Sequence of chain 1.A:
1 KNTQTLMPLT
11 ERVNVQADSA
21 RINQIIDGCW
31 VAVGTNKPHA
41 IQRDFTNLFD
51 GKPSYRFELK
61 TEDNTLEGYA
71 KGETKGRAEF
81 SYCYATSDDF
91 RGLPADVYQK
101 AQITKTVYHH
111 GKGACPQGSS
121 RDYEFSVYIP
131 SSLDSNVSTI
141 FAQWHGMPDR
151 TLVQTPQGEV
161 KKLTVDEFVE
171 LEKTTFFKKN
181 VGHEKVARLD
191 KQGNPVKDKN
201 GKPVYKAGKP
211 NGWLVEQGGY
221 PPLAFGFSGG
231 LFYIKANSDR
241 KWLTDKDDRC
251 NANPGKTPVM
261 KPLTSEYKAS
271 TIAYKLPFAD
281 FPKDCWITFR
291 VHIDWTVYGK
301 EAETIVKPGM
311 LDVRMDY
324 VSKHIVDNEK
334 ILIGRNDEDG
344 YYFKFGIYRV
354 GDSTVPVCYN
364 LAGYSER

The small molecule below binds the protein below.
Small molecule (SMILES): O=C(O)C1=C[C@@H](O)[C@@H](OS(=O)(=O)O)[C@H](O[C@H]2[C@H](O)[C@@H](NS(=O)(=O)O)[C@@H](O)O[C@@H]2COS(=O)(=O)O)O1

Binding-site contacts:
Ligand atom N2 contacts residue IXD2 of chain 1.C at 3.2 Å (h-bond).
Ligand atom O3S contacts residue TYR69 of chain 1.A at 3.7 Å.
Ligand atom O6B contacts residue ASN251 of chain 1.A at 3.1 Å (h-bond).
Ligand atom O6A contacts residue ASN251 of chain 1.A at 3.7 Å.
Ligand atom O1S contacts residue GLY219 of chain 1.A at 2.7 Å (h-bond).
Ligand atom O2S contacts residue LYS75 of chain 1.A at 3.5 Å.
Ligand atom C5 contacts residue ASN251 of chain 1.A at 3.7 Å.
Ligand atom O2S contacts residue THR74 of chain 1.A at 3.5 Å (h-bond).
Ligand atom O1 contacts residue IXD2 of chain 1.C at 2.7 Å.
Ligand atom O1S contacts residue LYS75 of chain 1.A at 3.5 Å.
Ligand atom O2S contacts residue ARG249 of chain 1.A at 3.2 Å (salt-bridge).
Ligand atom O3S contacts residue TYR220 of chain 1.A at 3.3 Å (h-bond).
Ligand atom O3S contacts residue GLY219 of chain 1.A at 2.9 Å.
Ligand atom O1S contacts residue GLY218 of chain 1.A at 3.4 Å.
Ligand atom C6 contacts residue TYR220 of chain 1.A at 3.5 Å (hydrophobic).
Ligand atom O5 contacts residue ARG249 of chain 1.A at 3.7 Å.
Ligand atom O1S contacts residue LYS246 of chain 1.A at 3.5 Å.
Ligand atom O2S contacts residue VAL353 of chain 1.A at 3.5 Å.
Ligand atom O2S contacts residue GLY354 of chain 1.A at 3.0 Å (h-bond).
Ligand atom O6S contacts residue LYS235 of chain 1.A at 3.0 Å (salt-bridge).
Ligand atom O1S contacts residue GLY68 of chain 1.A at 3.3 Å.
Ligand atom O5S contacts residue VAL353 of chain 1.A at 3.5 Å.
Ligand atom C1 contacts residue IXD2 of chain 1.C at 3.3 Å.
Ligand atom O6S contacts residue ASN251 of chain 1.A at 2.6 Å (h-bond).
Ligand atom S1 contacts residue GLY219 of chain 1.A at 3.5 Å (h-bond).
Ligand atom O1 contacts residue TYR351 of chain 1.A at 2.6 Å (h-bond).
Ligand atom O5 contacts residue PRO221 of chain 1.A at 3.5 Å.
Ligand atom O2S contacts residue ASP355 of chain 1.A at 3.2 Å (salt-bridge).
Ligand atom O6A contacts residue TYR220 of chain 1.A at 2.5 Å (h-bond).
Ligand atom C6 contacts residue ASN251 of chain 1.A at 3.2 Å.
Ligand atom O5S contacts residue ILE140 of chain 1.A at 3.5 Å.
Ligand atom O6A contacts residue ARG249 of chain 1.A at 3.1 Å (salt-bridge).
Ligand atom O3 contacts residue ARG249 of chain 1.A at 2.9 Å (salt-bridge).
Ligand atom O1S contacts residue TYR69 of chain 1.A at 3.3 Å (h-bond).
Ligand atom S contacts residue GLY354 of chain 1.A at 3.6 Å.
Ligand atom O1S contacts residue IXD2 of chain 1.C at 2.6 Å (h-bond).
Ligand atom O3 contacts residue GLY354 of chain 1.A at 3.4 Å.
Ligand atom S1 contacts residue IXD2 of chain 1.C at 3.6 Å.
Ligand atom O3S contacts residue GLU73 of chain 1.A at 3.2 Å (salt-bridge).
Ligand atom O2 contacts residue GLY354 of chain 1.A at 3.2 Å (h-bond).